Binding-site contacts:
Ligand atom O7 contacts residue THR156 of chain 35.E at 4.5 Å.
Ligand atom C1 contacts residue ASN154 of chain 35.E at 3.1 Å.
Ligand atom C8 contacts residue THR156 of chain 35.E at 3.7 Å.
Ligand atom O5 contacts residue ASN154 of chain 35.E at 3.8 Å.
Ligand atom O5 contacts residue MET151 of chain 35.E at 4.2 Å.
Ligand atom N2 contacts residue ASN154 of chain 35.E at 4.0 Å.
Ligand atom C3 contacts residue THR156 of chain 35.E at 4.4 Å.
Ligand atom O6 contacts residue MET151 of chain 35.E at 3.5 Å.
Ligand atom C7 contacts residue THR156 of chain 35.E at 3.6 Å.
Ligand atom C2 contacts residue ASN154 of chain 35.E at 4.1 Å.
Ligand atom C2 contacts residue THR156 of chain 35.E at 3.9 Å.
Ligand atom C1 contacts residue THR156 of chain 35.E at 3.6 Å.
Ligand atom C8 contacts residue ASN154 of chain 35.E at 4.5 Å.
Ligand atom N2 contacts residue THR156 of chain 35.E at 3.2 Å.
Ligand atom O7 contacts residue ASN154 of chain 35.E at 3.2 Å (h-bond).
Ligand atom C7 contacts residue ASN154 of chain 35.E at 3.7 Å.

The small molecule below binds the protein below.
Small molecule (SMILES): CC(=O)N[C@H]1[C@H](O[C@H]2[C@H](O)[C@@H](NC(C)=O)CO[C@@H]2CO)O[C@H](CO)[C@@H](O)[C@@H]1O

Sequence of chain 35.E:
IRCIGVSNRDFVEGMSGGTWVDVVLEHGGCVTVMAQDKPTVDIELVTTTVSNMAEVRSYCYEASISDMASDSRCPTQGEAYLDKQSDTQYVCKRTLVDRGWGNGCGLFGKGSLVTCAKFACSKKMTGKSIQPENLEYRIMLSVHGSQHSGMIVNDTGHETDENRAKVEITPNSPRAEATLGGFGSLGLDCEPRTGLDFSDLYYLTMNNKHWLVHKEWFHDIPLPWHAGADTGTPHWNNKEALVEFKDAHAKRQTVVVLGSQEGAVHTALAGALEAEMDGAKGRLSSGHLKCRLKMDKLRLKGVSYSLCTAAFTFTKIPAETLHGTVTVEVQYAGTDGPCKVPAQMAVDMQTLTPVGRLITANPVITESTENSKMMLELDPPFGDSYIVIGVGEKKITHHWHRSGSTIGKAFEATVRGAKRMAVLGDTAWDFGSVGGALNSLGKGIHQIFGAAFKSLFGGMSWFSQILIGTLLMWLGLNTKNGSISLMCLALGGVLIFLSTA